Sequence of chain 1.F:
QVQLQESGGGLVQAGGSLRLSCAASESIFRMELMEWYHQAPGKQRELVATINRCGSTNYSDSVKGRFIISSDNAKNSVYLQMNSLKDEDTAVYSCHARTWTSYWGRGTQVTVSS

A protein and the small-molecule ligand that binds it are described below.
Small molecule (SMILES): CC(=O)N[C@@H]1[C@@H](O)[C@H](O)[C@@H](CO)O[C@H]1O

Sequence of chain 1.C:
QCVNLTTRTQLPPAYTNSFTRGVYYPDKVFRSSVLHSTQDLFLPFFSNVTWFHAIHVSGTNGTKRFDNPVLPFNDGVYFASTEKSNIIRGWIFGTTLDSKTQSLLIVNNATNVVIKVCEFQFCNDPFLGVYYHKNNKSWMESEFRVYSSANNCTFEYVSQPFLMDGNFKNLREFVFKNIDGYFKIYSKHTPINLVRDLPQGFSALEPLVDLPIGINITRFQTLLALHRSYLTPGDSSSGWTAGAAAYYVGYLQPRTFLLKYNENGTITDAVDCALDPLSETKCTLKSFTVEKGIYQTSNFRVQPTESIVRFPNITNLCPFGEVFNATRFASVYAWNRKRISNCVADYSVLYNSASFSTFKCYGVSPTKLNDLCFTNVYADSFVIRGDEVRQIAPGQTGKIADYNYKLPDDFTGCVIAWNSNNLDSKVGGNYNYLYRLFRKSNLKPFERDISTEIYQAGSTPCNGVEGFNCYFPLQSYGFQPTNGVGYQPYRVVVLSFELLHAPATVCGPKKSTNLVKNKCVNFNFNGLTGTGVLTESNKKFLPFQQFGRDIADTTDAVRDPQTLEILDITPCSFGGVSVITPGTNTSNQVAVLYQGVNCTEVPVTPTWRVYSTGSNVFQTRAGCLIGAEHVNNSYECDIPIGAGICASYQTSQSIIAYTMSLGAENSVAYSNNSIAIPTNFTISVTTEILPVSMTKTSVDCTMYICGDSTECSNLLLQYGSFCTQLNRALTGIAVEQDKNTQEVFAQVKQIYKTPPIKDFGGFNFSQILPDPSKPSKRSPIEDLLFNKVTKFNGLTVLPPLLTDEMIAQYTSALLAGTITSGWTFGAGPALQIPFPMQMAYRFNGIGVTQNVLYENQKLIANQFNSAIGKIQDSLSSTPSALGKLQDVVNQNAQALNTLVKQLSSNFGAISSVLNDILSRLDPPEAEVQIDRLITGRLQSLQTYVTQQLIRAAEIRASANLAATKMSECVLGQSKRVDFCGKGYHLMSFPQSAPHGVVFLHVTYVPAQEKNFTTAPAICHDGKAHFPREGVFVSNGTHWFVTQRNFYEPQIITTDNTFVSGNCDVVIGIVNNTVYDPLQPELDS

Binding-site contacts:
Ligand atom O6 contacts residue ASN48 of chain 1.C at 4.4 Å.
Ligand atom O4 contacts residue ALA76 of chain 1.F at 2.4 Å (h-bond).
Ligand atom O6 contacts residue ALA76 of chain 1.F at 3.9 Å.
Ligand atom C3 contacts residue ASN48 of chain 1.C at 3.8 Å.
Ligand atom C8 contacts residue ASN48 of chain 1.C at 4.2 Å.
Ligand atom C7 contacts residue ASN48 of chain 1.C at 3.0 Å.
Ligand atom O5 contacts residue PHE31 of chain 1.F at 4.0 Å.
Ligand atom C5 contacts residue PHE31 of chain 1.F at 4.4 Å (hydrophobic).
Ligand atom O7 contacts residue ASN48 of chain 1.C at 2.7 Å (h-bond).
Ligand atom C4 contacts residue TYR15 of chain 1.C at 3.5 Å (hydrophobic).
Ligand atom C5 contacts residue ALA76 of chain 1.F at 3.9 Å (hydrophobic).
Ligand atom C5 contacts residue TYR15 of chain 1.C at 3.6 Å (hydrophobic).
Ligand atom O5 contacts residue TYR15 of chain 1.C at 3.0 Å.
Ligand atom C5 contacts residue ASN48 of chain 1.C at 3.7 Å.
Ligand atom O3 contacts residue TYR15 of chain 1.C at 4.2 Å.
Ligand atom O6 contacts residue PHE31 of chain 1.F at 3.2 Å.
Ligand atom O6 contacts residue ASN75 of chain 1.F at 3.4 Å (h-bond).
Ligand atom C2 contacts residue ASN48 of chain 1.C at 2.4 Å.
Ligand atom O4 contacts residue ASN78 of chain 1.F at 4.1 Å.
Ligand atom O3 contacts residue LYS77 of chain 1.F at 4.2 Å.
Ligand atom O7 contacts residue TYR15 of chain 1.C at 4.5 Å.
Ligand atom C6 contacts residue TYR15 of chain 1.C at 3.7 Å (hydrophobic).
Ligand atom C6 contacts residue ASN75 of chain 1.F at 3.3 Å.
Ligand atom C1 contacts residue TYR15 of chain 1.C at 3.8 Å (hydrophobic).
Ligand atom C3 contacts residue TYR15 of chain 1.C at 4.1 Å (hydrophobic).
Ligand atom C6 contacts residue PHE31 of chain 1.F at 4.3 Å (hydrophobic).
Ligand atom N2 contacts residue ASN48 of chain 1.C at 2.9 Å (h-bond).
Ligand atom O4 contacts residue LYS77 of chain 1.F at 3.6 Å.
Ligand atom C6 contacts residue ALA76 of chain 1.F at 3.4 Å (hydrophobic).
Ligand atom C1 contacts residue ASN48 of chain 1.C at 1.4 Å.
Ligand atom C4 contacts residue ALA76 of chain 1.F at 3.3 Å (hydrophobic).
Ligand atom O5 contacts residue ASN48 of chain 1.C at 2.4 Å (h-bond).
Ligand atom C6 contacts residue ASN48 of chain 1.C at 4.4 Å.
Ligand atom C4 contacts residue ASN48 of chain 1.C at 4.2 Å.
Ligand atom C2 contacts residue TYR15 of chain 1.C at 3.7 Å (hydrophobic).